Binding-site contacts:
Ligand atom C50 contacts residue TYR332 of chain 1.B at 3.7 Å (hydrophobic).
Ligand atom N6 contacts residue VAL333 of chain 1.B at 3.8 Å.
Ligand atom N1 contacts residue TYR332 of chain 1.B at 4.1 Å.
Ligand atom N3 contacts residue LYS300 of chain 1.B at 4.3 Å.
Ligand atom C2 contacts residue LYS300 of chain 1.B at 3.5 Å.
Ligand atom C2 contacts residue ARG307 of chain 1.B at 4.0 Å.
Ligand atom C9M contacts residue TYR332 of chain 1.B at 4.0 Å (hydrophobic).
Ligand atom C8 contacts residue ARG307 of chain 1.B at 3.8 Å.
Ligand atom C6 contacts residue ARG307 of chain 1.B at 3.8 Å.
Ligand atom N6 contacts residue ASP314 of chain 1.B at 3.4 Å (salt-bridge).
Ligand atom N1 contacts residue GLY304 of chain 1.B at 3.5 Å (h-bond).
Ligand atom N3 contacts residue ARG307 of chain 1.B at 3.7 Å.
Ligand atom N9 contacts residue ARG307 of chain 1.B at 4.1 Å.
Ligand atom C6 contacts residue TYR332 of chain 1.B at 3.7 Å (hydrophobic).
Ligand atom C4 contacts residue ARG307 of chain 1.B at 3.7 Å.
Ligand atom N1 contacts residue GLY303 of chain 1.B at 3.2 Å.
Ligand atom C50 contacts residue LYS300 of chain 1.B at 4.1 Å.
Ligand atom C5 contacts residue ARG307 of chain 1.B at 3.4 Å.
Ligand atom N3 contacts residue TYR332 of chain 1.B at 4.0 Å.
Ligand atom C4 contacts residue TYR332 of chain 1.B at 3.3 Å (hydrophobic).
Ligand atom N7 contacts residue ARG307 of chain 1.B at 3.4 Å (salt-bridge).
Ligand atom N6 contacts residue GLY303 of chain 1.B at 3.9 Å.
Ligand atom N7 contacts residue TYR332 of chain 1.B at 3.5 Å (h-bond).
Ligand atom C2 contacts residue GLY303 of chain 1.B at 3.6 Å.
Ligand atom N6 contacts residue TYR332 of chain 1.B at 3.9 Å.
Ligand atom C6 contacts residue ASP314 of chain 1.B at 4.1 Å.
Ligand atom N6 contacts residue ARG307 of chain 1.B at 4.2 Å.
Ligand atom C2 contacts residue GLY304 of chain 1.B at 3.5 Å.
Ligand atom C8 contacts residue TYR332 of chain 1.B at 3.4 Å (hydrophobic).
Ligand atom N1 contacts residue LYS300 of chain 1.B at 3.9 Å.
Ligand atom C6 contacts residue GLY303 of chain 1.B at 4.0 Å.
Ligand atom N1 contacts residue ARG307 of chain 1.B at 4.0 Å.
Ligand atom C5 contacts residue TYR332 of chain 1.B at 3.4 Å (hydrophobic).
Ligand atom N9 contacts residue TYR332 of chain 1.B at 3.3 Å (h-bond).

Sequence of chain 1.B:
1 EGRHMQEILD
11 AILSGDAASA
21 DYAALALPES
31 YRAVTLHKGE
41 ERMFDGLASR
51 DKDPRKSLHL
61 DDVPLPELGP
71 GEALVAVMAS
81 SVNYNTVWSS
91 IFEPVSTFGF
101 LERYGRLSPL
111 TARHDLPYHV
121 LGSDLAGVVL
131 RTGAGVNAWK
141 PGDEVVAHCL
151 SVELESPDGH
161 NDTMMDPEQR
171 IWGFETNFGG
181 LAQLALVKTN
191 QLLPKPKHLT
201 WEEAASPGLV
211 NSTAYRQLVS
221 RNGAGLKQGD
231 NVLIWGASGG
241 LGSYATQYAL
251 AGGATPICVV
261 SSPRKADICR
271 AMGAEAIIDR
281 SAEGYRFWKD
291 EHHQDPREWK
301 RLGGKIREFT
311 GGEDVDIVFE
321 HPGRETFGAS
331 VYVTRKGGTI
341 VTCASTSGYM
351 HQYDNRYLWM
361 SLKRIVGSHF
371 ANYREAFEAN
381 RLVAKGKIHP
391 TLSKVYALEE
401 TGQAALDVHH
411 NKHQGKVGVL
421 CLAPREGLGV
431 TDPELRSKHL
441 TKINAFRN

A small-molecule ligand and the protein it binds are described below.
Small molecule (SMILES): CCn1cnc2c(N)ncnc21